Sequence of chain 1.A:
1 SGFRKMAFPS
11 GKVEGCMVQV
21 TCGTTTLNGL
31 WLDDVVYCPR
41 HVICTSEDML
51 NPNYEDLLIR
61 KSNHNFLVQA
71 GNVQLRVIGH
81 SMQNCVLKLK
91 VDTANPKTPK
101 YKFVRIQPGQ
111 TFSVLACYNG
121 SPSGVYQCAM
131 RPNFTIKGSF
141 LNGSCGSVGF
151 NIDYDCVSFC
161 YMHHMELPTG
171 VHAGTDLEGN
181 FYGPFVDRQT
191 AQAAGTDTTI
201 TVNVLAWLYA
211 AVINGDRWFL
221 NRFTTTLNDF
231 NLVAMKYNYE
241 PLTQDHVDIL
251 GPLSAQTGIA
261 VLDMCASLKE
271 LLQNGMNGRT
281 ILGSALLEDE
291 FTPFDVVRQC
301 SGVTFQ

A small-molecule ligand and the protein it binds are described below.
Small molecule (SMILES): CC(C)C[C@@H](CO)NC(=O)[C@H](CC(C)C)NC(=O)[C@H](CC(C)C)NC(=O)OCc1ccccc1

Binding-site contacts:
Ligand atom C5 contacts residue GLN189 of chain 1.A at 3.7 Å.
Ligand atom C4 contacts residue ALA191 of chain 1.A at 3.8 Å (hydrophobic).
Ligand atom C11 contacts residue GLN189 of chain 1.A at 3.7 Å.
Ligand atom C20 contacts residue ASN142 of chain 1.A at 3.6 Å.
Ligand atom O33 contacts residue SER144 of chain 1.A at 3.6 Å.
Ligand atom C24 contacts residue GLN189 of chain 1.A at 3.8 Å.
Ligand atom C3 contacts residue THR190 of chain 1.A at 3.2 Å.
Ligand atom C22 contacts residue HIS41 of chain 1.A at 3.8 Å.
Ligand atom C4 contacts residue THR190 of chain 1.A at 3.1 Å.
Ligand atom C4 contacts residue GLN189 of chain 1.A at 3.1 Å.
Ligand atom C2 contacts residue GLN192 of chain 1.A at 3.4 Å.
Ligand atom C7 contacts residue THR190 of chain 1.A at 3.2 Å.
Ligand atom C5 contacts residue ALA191 of chain 1.A at 3.6 Å (hydrophobic).
Ligand atom C2 contacts residue PRO168 of chain 1.A at 3.5 Å (hydrophobic).
Ligand atom O33 contacts residue GLY143 of chain 1.A at 3.5 Å (h-bond).
Ligand atom N13 contacts residue GLN189 of chain 1.A at 3.1 Å (h-bond).
Ligand atom C30 contacts residue GLU166 of chain 1.A at 3.7 Å.
Ligand atom N16 contacts residue CYS145 of chain 1.A at 3.0 Å (h-bond).
Ligand atom C18 contacts residue CYS145 of chain 1.A at 2.8 Å (hydrophobic).
Ligand atom C1 contacts residue PRO168 of chain 1.A at 3.2 Å (hydrophobic).
Ligand atom O8 contacts residue GLU166 of chain 1.A at 3.7 Å.
Ligand atom C3 contacts residue GLN192 of chain 1.A at 3.8 Å.
Ligand atom N10 contacts residue GLU166 of chain 1.A at 2.9 Å (salt-bridge).
Ligand atom C1 contacts residue GLN192 of chain 1.A at 3.7 Å.
Ligand atom C32 contacts residue GLN189 of chain 1.A at 3.6 Å.
Ligand atom C17 contacts residue CYS145 of chain 1.A at 2.6 Å (hydrophobic).
Ligand atom N16 contacts residue HIS164 of chain 1.A at 3.0 Å (h-bond).
Ligand atom C6 contacts residue ALA191 of chain 1.A at 3.7 Å (hydrophobic).
Ligand atom C15 contacts residue HIS164 of chain 1.A at 3.8 Å.
Ligand atom C21 contacts residue HIS163 of chain 1.A at 3.4 Å.
Ligand atom O32 contacts residue GLU166 of chain 1.A at 2.9 Å (salt-bridge).
Ligand atom C12 contacts residue MET165 of chain 1.A at 3.8 Å (hydrophobic).
Ligand atom C22 contacts residue CYS145 of chain 1.A at 1.8 Å (hydrophobic).
Ligand atom C21 contacts residue GLU166 of chain 1.A at 3.8 Å.
Ligand atom C9 contacts residue GLU166 of chain 1.A at 3.8 Å.
Ligand atom O31 contacts residue GLN189 of chain 1.A at 3.4 Å.
Ligand atom O33 contacts residue CYS145 of chain 1.A at 2.4 Å (h-bond).
Ligand atom C14 contacts residue HIS164 of chain 1.A at 3.6 Å.
Ligand atom O32 contacts residue MET165 of chain 1.A at 3.1 Å.
Ligand atom C11 contacts residue GLU166 of chain 1.A at 3.8 Å.